Sequence of chain 1.C:
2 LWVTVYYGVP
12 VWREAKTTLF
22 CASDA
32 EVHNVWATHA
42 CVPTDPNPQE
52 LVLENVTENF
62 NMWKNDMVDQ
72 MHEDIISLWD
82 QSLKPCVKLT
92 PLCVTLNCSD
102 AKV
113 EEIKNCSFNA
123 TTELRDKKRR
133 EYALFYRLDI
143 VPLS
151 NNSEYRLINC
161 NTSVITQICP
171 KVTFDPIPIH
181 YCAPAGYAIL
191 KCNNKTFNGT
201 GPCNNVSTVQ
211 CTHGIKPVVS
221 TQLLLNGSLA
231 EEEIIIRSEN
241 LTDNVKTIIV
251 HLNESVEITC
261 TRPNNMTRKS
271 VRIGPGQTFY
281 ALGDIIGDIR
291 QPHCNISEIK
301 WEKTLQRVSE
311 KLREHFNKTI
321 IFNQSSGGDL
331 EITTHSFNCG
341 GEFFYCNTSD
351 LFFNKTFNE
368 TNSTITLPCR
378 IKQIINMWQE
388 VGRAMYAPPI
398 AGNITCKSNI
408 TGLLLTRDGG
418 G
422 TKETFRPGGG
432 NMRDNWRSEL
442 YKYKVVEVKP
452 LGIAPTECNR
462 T

Sequence of chain 1.D:
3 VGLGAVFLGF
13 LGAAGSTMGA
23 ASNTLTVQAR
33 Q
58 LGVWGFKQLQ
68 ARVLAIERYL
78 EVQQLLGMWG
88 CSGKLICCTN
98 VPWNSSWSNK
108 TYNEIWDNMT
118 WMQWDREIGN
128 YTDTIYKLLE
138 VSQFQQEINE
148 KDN

Binding-site contacts:
Ligand atom O5 contacts residue TRP3 of chain 1.C at 4.5 Å.
Ligand atom C8 contacts residue ASN460 of chain 1.C at 4.4 Å.
Ligand atom N2 contacts residue TRP3 of chain 1.C at 4.1 Å.
Ligand atom O7 contacts residue TRP3 of chain 1.C at 3.3 Å.
Ligand atom C4 contacts residue ASN460 of chain 1.C at 4.2 Å.
Ligand atom C8 contacts residue TRP3 of chain 1.C at 4.3 Å (hydrophobic).
Ligand atom C5 contacts residue ASN460 of chain 1.C at 3.7 Å.
Ligand atom N2 contacts residue ASN460 of chain 1.C at 2.9 Å (h-bond).
Ligand atom C2 contacts residue ASN460 of chain 1.C at 2.5 Å.
Ligand atom C7 contacts residue ASN460 of chain 1.C at 3.8 Å.
Ligand atom O7 contacts residue ASN460 of chain 1.C at 4.3 Å.
Ligand atom C1 contacts residue ASN460 of chain 1.C at 1.4 Å.
Ligand atom O5 contacts residue ASN460 of chain 1.C at 2.4 Å (h-bond).
Ligand atom C7 contacts residue TRP3 of chain 1.C at 3.8 Å (hydrophobic).
Ligand atom O6 contacts residue GLU458 of chain 1.C at 3.0 Å (salt-bridge).
Ligand atom C1 contacts residue TRP3 of chain 1.C at 4.3 Å (hydrophobic).
Ligand atom C6 contacts residue GLU458 of chain 1.C at 4.1 Å.
Ligand atom C3 contacts residue ASN460 of chain 1.C at 3.8 Å.
Ligand atom C2 contacts residue TRP3 of chain 1.C at 4.1 Å (hydrophobic).
Ligand atom C8 contacts residue ASN97 of chain 1.D at 4.0 Å.

This small molecule binds to this protein.
Small molecule (SMILES): CC(=O)N[C@@H]1[C@@H](O)[C@H](O)[C@@H](CO)O[C@H]1O